Sequence of chain 2.B:
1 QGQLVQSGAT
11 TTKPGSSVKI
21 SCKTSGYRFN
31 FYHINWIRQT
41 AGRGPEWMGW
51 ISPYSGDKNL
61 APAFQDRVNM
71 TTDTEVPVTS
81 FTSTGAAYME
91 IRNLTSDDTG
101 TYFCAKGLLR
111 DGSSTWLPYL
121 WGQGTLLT

Binding-site contacts:
Ligand atom O5 contacts residue ASN69 of chain 2.B at 2.4 Å (h-bond).
Ligand atom C5 contacts residue ASN69 of chain 2.B at 3.7 Å.
Ligand atom C4 contacts residue ASN69 of chain 2.B at 4.2 Å.
Ligand atom C7 contacts residue ASN69 of chain 2.B at 3.8 Å.
Ligand atom C8 contacts residue ASN69 of chain 2.B at 4.1 Å.
Ligand atom O7 contacts residue ASN69 of chain 2.B at 4.5 Å.
Ligand atom C3 contacts residue ASN69 of chain 2.B at 3.8 Å.
Ligand atom O5 contacts residue THR71 of chain 2.B at 4.4 Å.
Ligand atom C1 contacts residue ASN69 of chain 2.B at 1.4 Å.
Ligand atom C2 contacts residue ASN69 of chain 2.B at 2.5 Å.
Ligand atom N2 contacts residue ASN69 of chain 2.B at 2.9 Å (h-bond).
Ligand atom C1 contacts residue THR71 of chain 2.B at 4.0 Å.

This small molecule binds to this protein.
Small molecule (SMILES): CC(=O)N[C@@H]1[C@@H](O)[C@H](O)[C@@H](CO)O[C@H]1O